Sequence of chain 1.B:
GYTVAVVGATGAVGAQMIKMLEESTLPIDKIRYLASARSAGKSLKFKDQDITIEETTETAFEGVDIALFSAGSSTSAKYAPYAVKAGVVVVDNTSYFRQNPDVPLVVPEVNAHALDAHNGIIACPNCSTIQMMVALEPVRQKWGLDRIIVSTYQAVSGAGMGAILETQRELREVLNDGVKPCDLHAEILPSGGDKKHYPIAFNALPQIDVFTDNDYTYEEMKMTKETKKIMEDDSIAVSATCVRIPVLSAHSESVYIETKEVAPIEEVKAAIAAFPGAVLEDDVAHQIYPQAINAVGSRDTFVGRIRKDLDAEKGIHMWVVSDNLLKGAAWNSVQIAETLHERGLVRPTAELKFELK

A small-molecule ligand and the protein it binds are described below.
Small molecule (SMILES): Nc1ncnc2c1ncn2[C@@H]1O[C@H](COP(=O)(O)O)[C@@H](O)[C@H]1OP(=O)(O)O

Binding-site contacts:
Ligand atom C1' contacts residue ALA72 of chain 1.B at 3.8 Å (hydrophobic).
Ligand atom P1 contacts residue THR11 of chain 1.B at 3.7 Å.
Ligand atom O6P contacts residue GLY12 of chain 1.B at 3.5 Å.
Ligand atom O2' contacts residue SER37 of chain 1.B at 3.7 Å.
Ligand atom O1P contacts residue SER40 of chain 1.B at 2.7 Å (h-bond).
Ligand atom P1 contacts residue SER37 of chain 1.B at 3.4 Å.
Ligand atom N3 contacts residue ALA72 of chain 1.B at 3.7 Å.
Ligand atom O2P contacts residue ALA36 of chain 1.B at 3.7 Å.
Ligand atom C2 contacts residue SER37 of chain 1.B at 3.7 Å.
Ligand atom O3' contacts residue GLY12 of chain 1.B at 3.0 Å (h-bond).
Ligand atom P1 contacts residue SER40 of chain 1.B at 3.4 Å.
Ligand atom O3P contacts residue SER37 of chain 1.B at 3.4 Å (h-bond).
Ligand atom C2 contacts residue ALA36 of chain 1.B at 3.3 Å (hydrophobic).
Ligand atom N7 contacts residue ARG39 of chain 1.B at 3.6 Å.
Ligand atom N3 contacts residue ALA36 of chain 1.B at 3.5 Å.
Ligand atom O4P contacts residue GLY161 of chain 1.B at 3.8 Å.
Ligand atom C5 contacts residue THR76 of chain 1.B at 3.5 Å.
Ligand atom O5' contacts residue GLY12 of chain 1.B at 3.4 Å.
Ligand atom O2' contacts residue THR11 of chain 1.B at 3.5 Å (h-bond).
Ligand atom C6 contacts residue THR76 of chain 1.B at 3.4 Å.
Ligand atom C8 contacts residue ARG39 of chain 1.B at 3.6 Å.
Ligand atom C2 contacts residue THR57 of chain 1.B at 3.6 Å.
Ligand atom O6P contacts residue MET162 of chain 1.B at 3.1 Å (h-bond).
Ligand atom O3' contacts residue GLY9 of chain 1.B at 3.4 Å.
Ligand atom O2' contacts residue ALA36 of chain 1.B at 3.5 Å.
Ligand atom O2P contacts residue SER37 of chain 1.B at 2.5 Å (h-bond).
Ligand atom O3P contacts residue ARG39 of chain 1.B at 2.9 Å (salt-bridge).
Ligand atom O6P contacts residue GLY161 of chain 1.B at 3.5 Å.
Ligand atom C5 contacts residue SER37 of chain 1.B at 3.7 Å.
Ligand atom O4' contacts residue ALA72 of chain 1.B at 3.1 Å.
Ligand atom N1 contacts residue THR76 of chain 1.B at 3.6 Å.
Ligand atom O3' contacts residue THR11 of chain 1.B at 2.7 Å (h-bond).
Ligand atom C3' contacts residue GLY12 of chain 1.B at 3.8 Å.
Ligand atom C2 contacts residue THR76 of chain 1.B at 3.7 Å.
Ligand atom O2P contacts residue ARG39 of chain 1.B at 3.8 Å.
Ligand atom O1P contacts residue THR11 of chain 1.B at 2.6 Å (h-bond).
Ligand atom C3' contacts residue THR11 of chain 1.B at 3.6 Å.
Ligand atom N3 contacts residue SER37 of chain 1.B at 3.5 Å (h-bond).
Ligand atom O6P contacts residue ALA13 of chain 1.B at 3.0 Å (h-bond).
Ligand atom O2P contacts residue SER40 of chain 1.B at 2.7 Å (h-bond).